Binding-site contacts:
Ligand atom O6 contacts residue THR116 of chain 12.E at 3.5 Å.
Ligand atom O5 contacts residue THR116 of chain 12.E at 4.0 Å.
Ligand atom C2 contacts residue ASN259 of chain 12.F at 2.4 Å.
Ligand atom C4 contacts residue ASN259 of chain 12.F at 4.2 Å.
Ligand atom C5 contacts residue ASN259 of chain 12.F at 3.7 Å.
Ligand atom C3 contacts residue ASN259 of chain 12.F at 3.8 Å.
Ligand atom O5 contacts residue ASN259 of chain 12.F at 2.4 Å (h-bond).
Ligand atom C8 contacts residue LYS181 of chain 12.E at 4.1 Å.
Ligand atom N2 contacts residue ASN259 of chain 12.F at 2.9 Å (h-bond).
Ligand atom O7 contacts residue LYS181 of chain 12.E at 3.9 Å.
Ligand atom C1 contacts residue ASN259 of chain 12.F at 1.4 Å.
Ligand atom O7 contacts residue ASN259 of chain 12.F at 2.9 Å (h-bond).
Ligand atom O6 contacts residue LYS115 of chain 12.E at 4.4 Å.
Ligand atom C8 contacts residue ASN259 of chain 12.F at 4.4 Å.
Ligand atom C7 contacts residue ASN259 of chain 12.F at 3.1 Å.

A protein and the small-molecule ligand that binds it are described below.
Small molecule (SMILES): CC(=O)N[C@@H]1[C@@H](O)[C@H](O)[C@@H](CO)O[C@H]1O

Sequence of chain 12.F:
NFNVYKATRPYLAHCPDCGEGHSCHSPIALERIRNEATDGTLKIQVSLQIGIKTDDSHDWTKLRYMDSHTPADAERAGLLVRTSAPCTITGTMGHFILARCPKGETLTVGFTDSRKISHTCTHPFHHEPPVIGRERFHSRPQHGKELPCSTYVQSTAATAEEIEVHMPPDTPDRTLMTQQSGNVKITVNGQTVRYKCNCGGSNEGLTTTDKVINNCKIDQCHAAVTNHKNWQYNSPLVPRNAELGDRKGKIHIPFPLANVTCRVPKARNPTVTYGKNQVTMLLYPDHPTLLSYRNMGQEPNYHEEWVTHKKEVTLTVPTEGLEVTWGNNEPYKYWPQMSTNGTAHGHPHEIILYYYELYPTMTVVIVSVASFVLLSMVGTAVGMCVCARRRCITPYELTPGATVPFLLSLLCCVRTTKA

Sequence of chain 12.E:
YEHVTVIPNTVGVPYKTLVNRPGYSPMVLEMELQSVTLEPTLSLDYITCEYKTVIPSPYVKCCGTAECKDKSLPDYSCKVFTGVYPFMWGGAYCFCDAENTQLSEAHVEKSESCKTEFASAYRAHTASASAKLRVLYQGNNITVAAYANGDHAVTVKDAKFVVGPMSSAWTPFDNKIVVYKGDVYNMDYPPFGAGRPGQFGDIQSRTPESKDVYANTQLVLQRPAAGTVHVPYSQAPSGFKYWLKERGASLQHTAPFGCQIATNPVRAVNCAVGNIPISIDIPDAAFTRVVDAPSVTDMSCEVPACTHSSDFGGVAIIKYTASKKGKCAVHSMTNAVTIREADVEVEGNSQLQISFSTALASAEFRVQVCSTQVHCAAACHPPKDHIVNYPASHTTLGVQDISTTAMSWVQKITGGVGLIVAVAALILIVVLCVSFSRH